Binding-site contacts:
Ligand atom C1 contacts residue LYS427 of chain 1.G at 4.4 Å.
Ligand atom O5 contacts residue THR426 of chain 1.G at 4.2 Å.
Ligand atom C5 contacts residue THR426 of chain 1.G at 4.2 Å.
Ligand atom O7 contacts residue ASN424 of chain 1.G at 4.2 Å.
Ligand atom O5 contacts residue ASN424 of chain 1.G at 2.4 Å (h-bond).
Ligand atom C1 contacts residue ASN424 of chain 1.G at 1.5 Å.
Ligand atom C2 contacts residue ASN424 of chain 1.G at 2.5 Å.
Ligand atom C6 contacts residue THR426 of chain 1.G at 4.1 Å.
Ligand atom C5 contacts residue LYS427 of chain 1.G at 4.2 Å.
Ligand atom C5 contacts residue ASN424 of chain 1.G at 3.7 Å.
Ligand atom C7 contacts residue ASN424 of chain 1.G at 3.7 Å.
Ligand atom C6 contacts residue LYS427 of chain 1.G at 3.8 Å.
Ligand atom C3 contacts residue ASN424 of chain 1.G at 3.8 Å.
Ligand atom N2 contacts residue ASN424 of chain 1.G at 2.9 Å (h-bond).
Ligand atom C4 contacts residue ASN424 of chain 1.G at 4.2 Å.
Ligand atom C8 contacts residue LYS601 of chain 1.G at 3.0 Å.
Ligand atom O6 contacts residue LYS427 of chain 1.G at 3.5 Å.
Ligand atom O5 contacts residue LYS427 of chain 1.G at 3.4 Å.
Ligand atom C7 contacts residue LYS601 of chain 1.G at 4.5 Å.

This small molecule binds to this protein.
Small molecule (SMILES): CC(=O)N[C@H]1[C@H](O[C@H]2[C@H](O)[C@@H](NC(C)=O)CO[C@@H]2CO)O[C@H](CO)[C@@H](O)[C@@H]1O

Sequence of chain 1.G:
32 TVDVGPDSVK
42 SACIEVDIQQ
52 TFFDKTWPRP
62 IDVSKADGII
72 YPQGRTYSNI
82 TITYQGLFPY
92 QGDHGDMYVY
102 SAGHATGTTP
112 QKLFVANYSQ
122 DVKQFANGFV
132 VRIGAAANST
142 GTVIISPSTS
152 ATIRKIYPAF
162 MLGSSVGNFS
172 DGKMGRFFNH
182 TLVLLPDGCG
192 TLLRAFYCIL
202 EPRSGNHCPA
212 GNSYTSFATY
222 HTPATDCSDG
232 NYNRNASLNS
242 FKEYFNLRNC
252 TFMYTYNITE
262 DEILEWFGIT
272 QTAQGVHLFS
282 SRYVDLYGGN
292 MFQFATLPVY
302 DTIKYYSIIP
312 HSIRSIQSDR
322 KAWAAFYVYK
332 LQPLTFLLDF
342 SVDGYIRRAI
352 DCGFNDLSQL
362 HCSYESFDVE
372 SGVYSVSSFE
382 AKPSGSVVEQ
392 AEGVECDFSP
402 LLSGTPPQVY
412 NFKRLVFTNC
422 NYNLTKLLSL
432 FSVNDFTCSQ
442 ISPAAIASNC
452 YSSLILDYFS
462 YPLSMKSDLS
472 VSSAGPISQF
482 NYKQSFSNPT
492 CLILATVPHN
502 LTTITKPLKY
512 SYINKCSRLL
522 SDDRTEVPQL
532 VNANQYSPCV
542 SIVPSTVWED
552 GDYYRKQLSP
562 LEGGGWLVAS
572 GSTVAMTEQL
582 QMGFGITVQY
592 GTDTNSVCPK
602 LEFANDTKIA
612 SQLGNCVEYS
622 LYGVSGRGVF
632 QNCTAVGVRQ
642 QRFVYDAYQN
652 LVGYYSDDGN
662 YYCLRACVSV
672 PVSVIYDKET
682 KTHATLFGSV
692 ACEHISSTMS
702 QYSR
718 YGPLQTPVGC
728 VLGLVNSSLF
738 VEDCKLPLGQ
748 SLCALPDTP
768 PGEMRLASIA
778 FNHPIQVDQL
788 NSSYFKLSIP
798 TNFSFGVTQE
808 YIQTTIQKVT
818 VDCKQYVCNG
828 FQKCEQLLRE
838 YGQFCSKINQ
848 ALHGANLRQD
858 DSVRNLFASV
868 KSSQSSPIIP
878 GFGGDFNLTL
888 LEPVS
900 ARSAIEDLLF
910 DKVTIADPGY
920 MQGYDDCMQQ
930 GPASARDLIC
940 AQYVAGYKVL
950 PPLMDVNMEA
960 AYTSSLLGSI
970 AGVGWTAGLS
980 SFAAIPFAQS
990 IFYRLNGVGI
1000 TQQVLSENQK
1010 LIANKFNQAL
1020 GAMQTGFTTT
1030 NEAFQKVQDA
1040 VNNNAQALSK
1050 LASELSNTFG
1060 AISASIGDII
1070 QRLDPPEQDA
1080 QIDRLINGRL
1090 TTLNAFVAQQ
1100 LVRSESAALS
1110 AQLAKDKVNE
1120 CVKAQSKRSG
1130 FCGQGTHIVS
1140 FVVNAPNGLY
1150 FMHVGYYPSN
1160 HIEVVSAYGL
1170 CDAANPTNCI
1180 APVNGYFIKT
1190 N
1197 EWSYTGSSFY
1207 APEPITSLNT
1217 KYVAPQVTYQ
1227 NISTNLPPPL